Sequence of chain 1.A:
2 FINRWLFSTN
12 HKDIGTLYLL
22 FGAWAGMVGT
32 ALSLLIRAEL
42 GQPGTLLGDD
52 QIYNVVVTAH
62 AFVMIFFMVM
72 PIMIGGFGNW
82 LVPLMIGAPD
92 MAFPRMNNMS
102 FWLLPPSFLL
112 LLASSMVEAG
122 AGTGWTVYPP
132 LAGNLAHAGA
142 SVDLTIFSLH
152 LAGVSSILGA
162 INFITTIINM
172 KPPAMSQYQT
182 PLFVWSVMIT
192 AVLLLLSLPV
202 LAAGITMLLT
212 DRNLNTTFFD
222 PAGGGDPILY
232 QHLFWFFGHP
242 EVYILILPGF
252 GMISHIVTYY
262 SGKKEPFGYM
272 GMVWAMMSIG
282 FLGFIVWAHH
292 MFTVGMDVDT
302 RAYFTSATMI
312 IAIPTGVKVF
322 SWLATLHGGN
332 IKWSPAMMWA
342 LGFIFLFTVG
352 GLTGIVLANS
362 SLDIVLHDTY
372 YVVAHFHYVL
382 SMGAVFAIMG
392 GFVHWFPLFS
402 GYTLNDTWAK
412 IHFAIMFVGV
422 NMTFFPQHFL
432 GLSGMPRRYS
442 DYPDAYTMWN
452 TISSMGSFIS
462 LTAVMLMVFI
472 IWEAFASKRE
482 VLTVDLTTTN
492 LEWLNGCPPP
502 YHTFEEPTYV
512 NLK

Binding-site contacts:
Ligand atom C6 contacts residue THR66 of chain 1.B at 3.9 Å.
Ligand atom C23 contacts residue MET271 of chain 1.A at 4.4 Å (hydrophobic).
Ligand atom C8 contacts residue TRP275 of chain 1.A at 4.3 Å (hydrophobic).
Ligand atom C2 contacts residue GLN59 of chain 1.B at 4.1 Å.
Ligand atom C8 contacts residue GLN59 of chain 1.B at 4.2 Å.
Ligand atom C3 contacts residue GLU62 of chain 1.B at 4.2 Å.
Ligand atom C3 contacts residue THR63 of chain 1.B at 4.2 Å.
Ligand atom C16 contacts residue GLY272 of chain 1.A at 4.3 Å.
Ligand atom C22 contacts residue MET271 of chain 1.A at 3.7 Å (hydrophobic).
Ligand atom C3 contacts residue GLN59 of chain 1.B at 3.7 Å.
Ligand atom O3 contacts residue GLN59 of chain 1.B at 2.8 Å (h-bond).
Ligand atom C15 contacts residue MET271 of chain 1.A at 3.9 Å (hydrophobic).
Ligand atom O3 contacts residue GLU62 of chain 1.B at 3.8 Å.
Ligand atom C9 contacts residue GLN59 of chain 1.B at 4.0 Å.
Ligand atom C4 contacts residue GLN59 of chain 1.B at 3.8 Å.
Ligand atom O7 contacts residue GLN59 of chain 1.B at 3.0 Å (h-bond).
Ligand atom C7 contacts residue GLN59 of chain 1.B at 4.2 Å.
Ligand atom C6 contacts residue GLU62 of chain 1.B at 4.3 Å.
Ligand atom C4 contacts residue GLU62 of chain 1.B at 3.8 Å.
Ligand atom C6 contacts residue TRP275 of chain 1.A at 3.7 Å (hydrophobic).
Ligand atom O26 contacts residue MET271 of chain 1.A at 4.0 Å.
Ligand atom C18 contacts residue TRP275 of chain 1.A at 3.9 Å (hydrophobic).
Ligand atom C14 contacts residue GLN59 of chain 1.B at 3.9 Å.
Ligand atom O3 contacts residue THR66 of chain 1.B at 4.1 Å.
Ligand atom C16 contacts residue MET271 of chain 1.A at 3.8 Å (hydrophobic).
Ligand atom O12 contacts residue GLN59 of chain 1.B at 3.5 Å (h-bond).
Ligand atom O7 contacts residue GLU62 of chain 1.B at 2.8 Å (salt-bridge).
Ligand atom C4 contacts residue THR66 of chain 1.B at 3.8 Å.
Ligand atom C15 contacts residue GLY272 of chain 1.A at 3.9 Å.
Ligand atom C7 contacts residue TRP275 of chain 1.A at 4.0 Å (hydrophobic).
Ligand atom O3 contacts residue THR63 of chain 1.B at 2.8 Å (h-bond).
Ligand atom C3 contacts residue THR66 of chain 1.B at 3.7 Å.
Ligand atom O25 contacts residue MET271 of chain 1.A at 3.5 Å.
Ligand atom C7 contacts residue GLU62 of chain 1.B at 3.7 Å.
Ligand atom C24 contacts residue MET271 of chain 1.A at 3.8 Å (hydrophobic).
Ligand atom C15 contacts residue TRP275 of chain 1.A at 3.8 Å (hydrophobic).
Ligand atom C19 contacts residue TRP275 of chain 1.A at 3.7 Å (hydrophobic).
Ligand atom C5 contacts residue THR66 of chain 1.B at 3.9 Å.

Sequence of chain 1.B:
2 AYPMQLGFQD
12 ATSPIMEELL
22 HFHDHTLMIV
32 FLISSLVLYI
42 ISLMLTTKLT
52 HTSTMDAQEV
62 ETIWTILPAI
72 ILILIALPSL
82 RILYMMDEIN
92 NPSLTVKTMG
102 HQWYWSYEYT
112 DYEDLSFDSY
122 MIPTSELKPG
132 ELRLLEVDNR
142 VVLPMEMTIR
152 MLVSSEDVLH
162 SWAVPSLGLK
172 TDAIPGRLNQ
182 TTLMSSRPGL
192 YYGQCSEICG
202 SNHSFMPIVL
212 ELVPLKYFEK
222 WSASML

The protein below binds the small molecule below.
Small molecule (SMILES): C[C@H](CCC(=O)O)[C@H]1CC[C@H]2[C@@H]3[C@H](O)C[C@@H]4C[C@H](O)CC[C@]4(C)[C@H]3C[C@H](O)[C@]12C